This protein binds this small molecule.
Small molecule (SMILES): CC(=O)N[C@@H]1[C@@H](O)[C@H](O)[C@@H](CO)O[C@H]1O

Sequence of chain 2.A:
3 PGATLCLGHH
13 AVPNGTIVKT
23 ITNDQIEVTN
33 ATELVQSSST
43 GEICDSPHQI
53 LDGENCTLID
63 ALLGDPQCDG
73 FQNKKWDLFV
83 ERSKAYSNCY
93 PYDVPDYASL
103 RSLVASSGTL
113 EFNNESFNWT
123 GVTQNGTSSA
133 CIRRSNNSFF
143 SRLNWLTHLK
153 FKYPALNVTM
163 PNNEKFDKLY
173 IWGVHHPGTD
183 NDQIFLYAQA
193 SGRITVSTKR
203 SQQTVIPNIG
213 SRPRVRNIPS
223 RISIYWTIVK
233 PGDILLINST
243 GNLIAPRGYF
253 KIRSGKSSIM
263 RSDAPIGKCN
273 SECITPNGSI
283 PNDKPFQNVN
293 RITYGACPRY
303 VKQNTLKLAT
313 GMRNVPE

Binding-site contacts:
Ligand atom C8 contacts residue GLU56 of chain 2.A at 3.4 Å.
Ligand atom N2 contacts residue ASN57 of chain 2.A at 2.9 Å (h-bond).
Ligand atom O7 contacts residue ASN57 of chain 2.A at 2.9 Å (h-bond).
Ligand atom C6 contacts residue TYR88 of chain 2.A at 3.9 Å (hydrophobic).
Ligand atom O5 contacts residue TYR88 of chain 2.A at 3.6 Å.
Ligand atom O5 contacts residue ASN57 of chain 2.A at 2.3 Å (h-bond).
Ligand atom C2 contacts residue ASN57 of chain 2.A at 2.5 Å.
Ligand atom C5 contacts residue ASN57 of chain 2.A at 3.6 Å.
Ligand atom C8 contacts residue ASN57 of chain 2.A at 4.3 Å.
Ligand atom C5 contacts residue TYR88 of chain 2.A at 4.4 Å (hydrophobic).
Ligand atom O6 contacts residue ASN57 of chain 2.A at 4.2 Å.
Ligand atom C7 contacts residue GLU56 of chain 2.A at 4.5 Å.
Ligand atom C3 contacts residue ASN57 of chain 2.A at 3.8 Å.
Ligand atom C7 contacts residue ASN57 of chain 2.A at 3.1 Å.
Ligand atom O6 contacts residue TYR88 of chain 2.A at 3.2 Å.
Ligand atom C4 contacts residue ASN57 of chain 2.A at 4.3 Å.
Ligand atom C1 contacts residue ASN57 of chain 2.A at 1.4 Å.